The small molecule below binds the protein below.
Small molecule (SMILES): COCCN(C)c1cncc(CCc2cc(C)cc(N)n2)c1

Binding-site contacts:
Ligand atom C16 contacts residue HEM1 of chain 1.C at 4.0 Å.
Ligand atom C03 contacts residue PRO269 of chain 1.A at 3.8 Å (hydrophobic).
Ligand atom C06 contacts residue GLU296 of chain 1.A at 3.5 Å.
Ligand atom C08 contacts residue HEM1 of chain 1.C at 3.5 Å.
Ligand atom C22 contacts residue ASN273 of chain 1.A at 3.5 Å.
Ligand atom C07 contacts residue PRO269 of chain 1.A at 3.9 Å (hydrophobic).
Ligand atom C13 contacts residue GLN182 of chain 1.A at 3.8 Å.
Ligand atom N01 contacts residue GLU296 of chain 1.A at 2.6 Å (salt-bridge).
Ligand atom C02 contacts residue PRO269 of chain 1.A at 3.8 Å (hydrophobic).
Ligand atom C02 contacts residue TRP291 of chain 1.A at 3.8 Å (hydrophobic).
Ligand atom N02 contacts residue TRP291 of chain 1.A at 2.8 Å (h-bond).
Ligand atom C07 contacts residue SER289 of chain 1.A at 3.9 Å.
Ligand atom C20 contacts residue ASN273 of chain 1.A at 3.7 Å.
Ligand atom C04 contacts residue HEM1 of chain 1.C at 3.9 Å.
Ligand atom C02 contacts residue HEM1 of chain 1.C at 3.7 Å.
Ligand atom C09 contacts residue VAL271 of chain 1.A at 3.8 Å (hydrophobic).
Ligand atom C15 contacts residue HEM1 of chain 1.C at 3.7 Å.
Ligand atom C07 contacts residue PHE288 of chain 1.A at 3.7 Å (hydrophobic).
Ligand atom C14 contacts residue HEM1 of chain 1.C at 3.6 Å.
Ligand atom C12 contacts residue GLN182 of chain 1.A at 3.1 Å.
Ligand atom N11 contacts residue GLN182 of chain 1.A at 3.5 Å (h-bond).
Ligand atom N01 contacts residue HEM1 of chain 1.C at 3.9 Å.
Ligand atom O21 contacts residue VAL271 of chain 1.A at 3.6 Å.
Ligand atom O21 contacts residue ASN273 of chain 1.A at 2.7 Å (h-bond).
Ligand atom C08 contacts residue GLU296 of chain 1.A at 3.6 Å.
Ligand atom C22 contacts residue SER181 of chain 1.A at 3.2 Å.
Ligand atom C19 contacts residue HEM1 of chain 1.C at 2.9 Å.
Ligand atom C07 contacts residue HEM1 of chain 1.C at 3.5 Å.
Ligand atom C07 contacts residue GLY290 of chain 1.A at 3.6 Å.
Ligand atom C05 contacts residue VAL271 of chain 1.A at 3.6 Å (hydrophobic).
Ligand atom C02 contacts residue GLU296 of chain 1.A at 3.5 Å.
Ligand atom N02 contacts residue GLU296 of chain 1.A at 2.7 Å (salt-bridge).
Ligand atom C03 contacts residue HEM1 of chain 1.C at 3.4 Å.
Ligand atom N17 contacts residue HEM1 of chain 1.C at 3.2 Å (h-bond).
Ligand atom C13 contacts residue HEM1 of chain 1.C at 3.8 Å.
Ligand atom O21 contacts residue SER181 of chain 1.A at 4.0 Å.
Ligand atom N02 contacts residue HEM1 of chain 1.C at 3.4 Å.
Ligand atom C18 contacts residue HEM1 of chain 1.C at 3.2 Å.
Ligand atom N02 contacts residue TYR292 of chain 1.A at 3.7 Å.
Ligand atom N02 contacts residue PRO269 of chain 1.A at 3.8 Å.

Sequence of chain 1.A:
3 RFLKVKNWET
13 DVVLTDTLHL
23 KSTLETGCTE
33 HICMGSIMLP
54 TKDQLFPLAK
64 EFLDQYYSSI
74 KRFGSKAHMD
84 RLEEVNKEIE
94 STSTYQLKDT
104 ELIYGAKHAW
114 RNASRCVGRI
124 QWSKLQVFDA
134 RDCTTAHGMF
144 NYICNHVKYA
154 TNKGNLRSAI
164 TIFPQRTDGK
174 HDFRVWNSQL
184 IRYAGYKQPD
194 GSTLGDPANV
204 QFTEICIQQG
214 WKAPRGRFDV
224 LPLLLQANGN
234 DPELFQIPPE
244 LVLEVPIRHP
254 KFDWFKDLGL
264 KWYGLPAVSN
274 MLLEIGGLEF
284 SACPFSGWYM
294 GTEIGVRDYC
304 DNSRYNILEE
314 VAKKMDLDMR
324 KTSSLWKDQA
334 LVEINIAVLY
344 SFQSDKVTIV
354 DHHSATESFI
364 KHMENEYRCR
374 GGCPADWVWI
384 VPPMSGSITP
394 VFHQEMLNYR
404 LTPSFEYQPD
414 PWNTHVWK